Sequence of chain 1.B:
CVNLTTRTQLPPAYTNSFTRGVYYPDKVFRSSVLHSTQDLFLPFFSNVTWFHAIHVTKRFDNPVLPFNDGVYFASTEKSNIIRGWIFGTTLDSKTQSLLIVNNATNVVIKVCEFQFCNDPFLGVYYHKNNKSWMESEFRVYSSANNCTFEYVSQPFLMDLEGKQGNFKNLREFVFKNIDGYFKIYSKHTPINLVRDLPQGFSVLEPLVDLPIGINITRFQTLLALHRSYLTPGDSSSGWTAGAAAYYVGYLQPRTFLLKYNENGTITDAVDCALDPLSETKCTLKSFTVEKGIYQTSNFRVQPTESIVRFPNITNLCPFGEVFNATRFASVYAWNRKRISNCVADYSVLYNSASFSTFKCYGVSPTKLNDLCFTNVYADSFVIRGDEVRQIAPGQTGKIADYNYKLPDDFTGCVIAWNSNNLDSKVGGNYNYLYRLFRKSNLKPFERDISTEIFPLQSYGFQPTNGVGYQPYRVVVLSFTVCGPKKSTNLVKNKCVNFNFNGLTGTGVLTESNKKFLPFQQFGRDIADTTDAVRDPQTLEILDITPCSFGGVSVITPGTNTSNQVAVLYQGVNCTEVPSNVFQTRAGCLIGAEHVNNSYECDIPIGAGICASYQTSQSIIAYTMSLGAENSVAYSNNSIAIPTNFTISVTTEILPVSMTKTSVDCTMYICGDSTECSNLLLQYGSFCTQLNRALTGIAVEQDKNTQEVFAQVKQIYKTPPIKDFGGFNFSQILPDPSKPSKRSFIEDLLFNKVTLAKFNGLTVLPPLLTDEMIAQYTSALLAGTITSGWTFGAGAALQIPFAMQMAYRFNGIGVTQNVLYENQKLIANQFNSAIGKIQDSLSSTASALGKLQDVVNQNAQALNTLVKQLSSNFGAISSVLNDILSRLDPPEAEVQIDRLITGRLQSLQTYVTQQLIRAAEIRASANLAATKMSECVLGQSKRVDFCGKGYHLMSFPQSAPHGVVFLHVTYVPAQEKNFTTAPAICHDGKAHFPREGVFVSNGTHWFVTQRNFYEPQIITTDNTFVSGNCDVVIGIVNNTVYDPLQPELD

Binding-site contacts:
Ligand atom C5 contacts residue ASN700 of chain 1.B at 3.6 Å.
Ligand atom N2 contacts residue ASN700 of chain 1.B at 2.8 Å (h-bond).
Ligand atom O5 contacts residue GLN909 of chain 1.B at 4.2 Å.
Ligand atom O6 contacts residue GLN909 of chain 1.B at 3.6 Å.
Ligand atom N2 contacts residue LEU905 of chain 1.B at 4.2 Å.
Ligand atom O5 contacts residue ASN700 of chain 1.B at 2.3 Å (h-bond).
Ligand atom C2 contacts residue ASN700 of chain 1.B at 2.4 Å.
Ligand atom C4 contacts residue ASN700 of chain 1.B at 4.1 Å.
Ligand atom C8 contacts residue ASN700 of chain 1.B at 4.2 Å.
Ligand atom O7 contacts residue ASN700 of chain 1.B at 3.2 Å (h-bond).
Ligand atom C7 contacts residue ASN700 of chain 1.B at 3.1 Å.
Ligand atom C5 contacts residue GLN909 of chain 1.B at 4.2 Å.
Ligand atom C3 contacts residue ASN700 of chain 1.B at 3.7 Å.
Ligand atom C1 contacts residue LEU905 of chain 1.B at 4.2 Å (hydrophobic).
Ligand atom C1 contacts residue ASN700 of chain 1.B at 1.4 Å.

This protein binds this small molecule.
Small molecule (SMILES): CC(=O)N[C@H]1[C@H](O[C@H]2[C@H](O)[C@@H](NC(C)=O)CO[C@@H]2CO)O[C@H](CO)[C@@H](O)[C@@H]1O